Binding-site contacts:
Ligand atom C2 contacts residue MAN1 of chain 1.G at 0.2 Å.
Ligand atom C6 contacts residue PHE123 of chain 1.A at 3.6 Å (hydrophobic).
Ligand atom C4 contacts residue GLY99 of chain 1.A at 3.6 Å.
Ligand atom C1 contacts residue ALA30 of chain 1.B at 3.7 Å (hydrophobic).
Ligand atom O5 contacts residue GLY29 of chain 1.B at 3.9 Å.
Ligand atom O6 contacts residue GLU31 of chain 1.B at 3.0 Å (salt-bridge).
Ligand atom O4 contacts residue ASN125 of chain 1.A at 2.9 Å (h-bond).
Ligand atom C4 contacts residue MAN1 of chain 1.G at 0.2 Å.
Ligand atom O6 contacts residue ALA30 of chain 1.B at 2.9 Å (h-bond).
Ligand atom O3 contacts residue GLY99 of chain 1.A at 2.9 Å (h-bond).
Ligand atom C5 contacts residue ALA30 of chain 1.B at 4.0 Å (hydrophobic).
Ligand atom C5 contacts residue MAN1 of chain 1.G at 0.2 Å.
Ligand atom C5 contacts residue PHE123 of chain 1.A at 3.9 Å (hydrophobic).
Ligand atom O2 contacts residue GLY29 of chain 1.B at 3.6 Å.
Ligand atom O2 contacts residue MAN1 of chain 1.G at 0.2 Å (h-bond).
Ligand atom O1 contacts residue MAN1 of chain 1.G at 1.5 Å.
Ligand atom C3 contacts residue GLY99 of chain 1.A at 3.9 Å.
Ligand atom C6 contacts residue ALA30 of chain 1.B at 3.8 Å (hydrophobic).
Ligand atom C3 contacts residue MAN1 of chain 1.G at 0.3 Å.
Ligand atom C1 contacts residue MAN1 of chain 1.G at 0.2 Å.
Ligand atom O2 contacts residue ASN39 of chain 1.A at 3.9 Å.
Ligand atom O4 contacts residue GLY99 of chain 1.A at 3.2 Å (h-bond).
Ligand atom C4 contacts residue ASP81 of chain 1.A at 3.6 Å.
Ligand atom C6 contacts residue ALA80 of chain 1.A at 3.8 Å (hydrophobic).
Ligand atom O4 contacts residue MAN1 of chain 1.G at 0.2 Å (h-bond).
Ligand atom O4 contacts residue PHE123 of chain 1.A at 3.9 Å.
Ligand atom O6 contacts residue ALA80 of chain 1.A at 3.4 Å.
Ligand atom C6 contacts residue ASP81 of chain 1.A at 3.7 Å.
Ligand atom O4 contacts residue ASP81 of chain 1.A at 2.8 Å (salt-bridge).
Ligand atom O6 contacts residue GLY29 of chain 1.B at 3.2 Å.
Ligand atom O6 contacts residue ASP81 of chain 1.A at 3.1 Å (salt-bridge).
Ligand atom O2 contacts residue ALA30 of chain 1.B at 3.9 Å.
Ligand atom O6 contacts residue MAN1 of chain 1.G at 0.2 Å (h-bond).
Ligand atom O5 contacts residue MAN1 of chain 1.G at 0.2 Å (h-bond).
Ligand atom O1 contacts residue ALA30 of chain 1.B at 3.1 Å.
Ligand atom C6 contacts residue GLU31 of chain 1.B at 3.9 Å.
Ligand atom C6 contacts residue MAN1 of chain 1.G at 0.2 Å.
Ligand atom O3 contacts residue MAN1 of chain 1.G at 0.4 Å (h-bond).
Ligand atom O3 contacts residue GLY98 of chain 1.A at 3.5 Å.
Ligand atom O5 contacts residue ALA30 of chain 1.B at 2.9 Å (h-bond).

This small molecule binds to this protein.
Small molecule (SMILES): OC[C@H]1O[C@@H](O)[C@@H](O)[C@@H](O)[C@@H]1O

Sequence of chain 1.A:
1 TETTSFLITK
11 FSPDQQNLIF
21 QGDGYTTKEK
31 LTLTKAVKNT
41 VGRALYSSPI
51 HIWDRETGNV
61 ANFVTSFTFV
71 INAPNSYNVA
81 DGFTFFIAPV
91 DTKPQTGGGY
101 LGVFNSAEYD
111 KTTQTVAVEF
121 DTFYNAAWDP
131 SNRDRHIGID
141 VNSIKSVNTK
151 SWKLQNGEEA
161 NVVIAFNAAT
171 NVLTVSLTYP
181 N

Sequence of chain 1.B:
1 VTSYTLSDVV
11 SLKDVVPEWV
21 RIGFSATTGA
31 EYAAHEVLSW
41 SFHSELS